Binding-site contacts:
Ligand atom O contacts residue ALA874 of chain 15.X at 3.7 Å.
Ligand atom CD1 contacts residue ARG666 of chain 15.X at 3.9 Å.
Ligand atom CA contacts residue ARG666 of chain 15.X at 3.6 Å.
Ligand atom N contacts residue ARG666 of chain 15.X at 3.4 Å (salt-bridge).
Ligand atom O contacts residue ASN634 of chain 15.X at 3.0 Å (h-bond).
Ligand atom ND2 contacts residue THR49 of chain 15.V at 3.9 Å.
Ligand atom OD2 contacts residue GLY667 of chain 15.X at 3.7 Å.
Ligand atom CB contacts residue PHE913 of chain 15.X at 3.9 Å (hydrophobic).
Ligand atom OD1 contacts residue ARG666 of chain 15.X at 3.7 Å.
Ligand atom C contacts residue ARG666 of chain 15.X at 3.7 Å.
Ligand atom CG2 contacts residue TYR636 of chain 15.X at 3.8 Å (hydrophobic).
Ligand atom CG contacts residue ASN634 of chain 15.X at 3.9 Å.
Ligand atom CB contacts residue GLY42 of chain 15.V at 3.7 Å.
Ligand atom N contacts residue ALA874 of chain 15.X at 3.8 Å.
Ligand atom CB contacts residue ALA874 of chain 15.X at 3.9 Å (hydrophobic).
Ligand atom O contacts residue ASN43 of chain 15.V at 3.6 Å.
Ligand atom N contacts residue ARG46 of chain 15.V at 3.9 Å.
Ligand atom CE1 contacts residue ARG46 of chain 15.V at 3.7 Å.
Ligand atom O contacts residue GLY42 of chain 15.V at 3.5 Å.
Ligand atom CD1 contacts residue SER21 of chain 15.V at 3.4 Å.
Ligand atom CB contacts residue GLU911 of chain 15.X at 3.6 Å.
Ligand atom OG contacts residue PHE45 of chain 15.V at 3.3 Å (h-bond).
Ligand atom OG contacts residue ARG46 of chain 15.V at 3.2 Å.
Ligand atom N contacts residue SER871 of chain 15.X at 3.6 Å.
Ligand atom CB contacts residue ARG666 of chain 15.X at 3.9 Å.
Ligand atom CB contacts residue ASN47 of chain 15.V at 3.7 Å.
Ligand atom OD1 contacts residue ASN634 of chain 15.X at 3.2 Å (h-bond).
Ligand atom O contacts residue ARG46 of chain 15.V at 3.9 Å.
Ligand atom CD1 contacts residue ARG46 of chain 15.V at 3.9 Å.
Ligand atom N contacts residue ARG666 of chain 15.X at 3.4 Å.
Ligand atom OD2 contacts residue GLU911 of chain 15.X at 3.4 Å (salt-bridge).
Ligand atom N contacts residue GLY873 of chain 15.X at 3.8 Å.
Ligand atom CG contacts residue GLY667 of chain 15.X at 3.7 Å.
Ligand atom N contacts residue GLY42 of chain 15.V at 3.5 Å (h-bond).
Ligand atom OD2 contacts residue PRO864 of chain 15.X at 3.6 Å.
Ligand atom C contacts residue ASN634 of chain 15.X at 3.8 Å.
Ligand atom OD1 contacts residue GLY667 of chain 15.X at 3.3 Å (h-bond).
Ligand atom CD2 contacts residue ALA20 of chain 15.V at 3.8 Å (hydrophobic).
Ligand atom CD1 contacts residue ARG33 of chain 15.V at 3.8 Å.
Ligand atom CG contacts residue GLU911 of chain 15.X at 3.5 Å.

Sequence of chain 15.V:
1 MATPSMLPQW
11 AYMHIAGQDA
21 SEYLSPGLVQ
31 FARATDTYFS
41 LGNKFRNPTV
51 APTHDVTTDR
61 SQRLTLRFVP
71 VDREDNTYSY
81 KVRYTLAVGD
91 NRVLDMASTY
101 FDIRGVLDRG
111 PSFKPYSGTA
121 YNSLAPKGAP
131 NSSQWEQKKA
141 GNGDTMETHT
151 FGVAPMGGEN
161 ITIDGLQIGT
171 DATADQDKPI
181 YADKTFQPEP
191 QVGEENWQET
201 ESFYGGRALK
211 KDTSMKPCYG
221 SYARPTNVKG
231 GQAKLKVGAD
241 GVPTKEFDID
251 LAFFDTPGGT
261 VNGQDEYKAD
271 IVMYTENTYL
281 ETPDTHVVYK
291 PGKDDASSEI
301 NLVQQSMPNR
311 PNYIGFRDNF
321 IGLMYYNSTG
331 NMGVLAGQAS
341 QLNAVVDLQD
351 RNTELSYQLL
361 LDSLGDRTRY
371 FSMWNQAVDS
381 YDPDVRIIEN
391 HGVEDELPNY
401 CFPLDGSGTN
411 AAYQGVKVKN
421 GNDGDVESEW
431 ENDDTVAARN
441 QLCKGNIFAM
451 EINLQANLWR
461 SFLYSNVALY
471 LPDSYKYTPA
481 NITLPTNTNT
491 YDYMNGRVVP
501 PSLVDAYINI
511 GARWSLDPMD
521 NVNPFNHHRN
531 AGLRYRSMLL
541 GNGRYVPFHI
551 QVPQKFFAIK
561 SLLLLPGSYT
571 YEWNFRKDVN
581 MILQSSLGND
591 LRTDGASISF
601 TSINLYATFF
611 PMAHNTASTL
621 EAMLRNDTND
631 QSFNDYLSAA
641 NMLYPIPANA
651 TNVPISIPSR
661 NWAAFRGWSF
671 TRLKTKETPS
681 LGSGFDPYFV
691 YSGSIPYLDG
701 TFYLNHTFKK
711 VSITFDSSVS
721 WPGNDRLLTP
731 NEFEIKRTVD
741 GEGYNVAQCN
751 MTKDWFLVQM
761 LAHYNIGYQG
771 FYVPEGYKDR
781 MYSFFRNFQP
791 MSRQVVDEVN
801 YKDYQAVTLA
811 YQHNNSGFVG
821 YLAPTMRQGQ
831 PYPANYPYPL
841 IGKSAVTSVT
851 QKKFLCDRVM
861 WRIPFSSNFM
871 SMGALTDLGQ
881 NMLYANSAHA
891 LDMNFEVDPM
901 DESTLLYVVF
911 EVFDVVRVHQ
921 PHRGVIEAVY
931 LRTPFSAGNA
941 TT

This small molecule binds to this protein.
Small molecule (SMILES): CC[C@H](C)[C@H](NC(=O)[C@@H](N)CC(=O)O)C(=O)N[C@@H](CC(N)=O)C(=O)N[C@@H](Cc1ccccc1)C(=O)N[C@@H](CO)C(=O)N[C@@H](CO)C(=O)N[C@H](C=O)CC(C)C

Sequence of chain 15.X:
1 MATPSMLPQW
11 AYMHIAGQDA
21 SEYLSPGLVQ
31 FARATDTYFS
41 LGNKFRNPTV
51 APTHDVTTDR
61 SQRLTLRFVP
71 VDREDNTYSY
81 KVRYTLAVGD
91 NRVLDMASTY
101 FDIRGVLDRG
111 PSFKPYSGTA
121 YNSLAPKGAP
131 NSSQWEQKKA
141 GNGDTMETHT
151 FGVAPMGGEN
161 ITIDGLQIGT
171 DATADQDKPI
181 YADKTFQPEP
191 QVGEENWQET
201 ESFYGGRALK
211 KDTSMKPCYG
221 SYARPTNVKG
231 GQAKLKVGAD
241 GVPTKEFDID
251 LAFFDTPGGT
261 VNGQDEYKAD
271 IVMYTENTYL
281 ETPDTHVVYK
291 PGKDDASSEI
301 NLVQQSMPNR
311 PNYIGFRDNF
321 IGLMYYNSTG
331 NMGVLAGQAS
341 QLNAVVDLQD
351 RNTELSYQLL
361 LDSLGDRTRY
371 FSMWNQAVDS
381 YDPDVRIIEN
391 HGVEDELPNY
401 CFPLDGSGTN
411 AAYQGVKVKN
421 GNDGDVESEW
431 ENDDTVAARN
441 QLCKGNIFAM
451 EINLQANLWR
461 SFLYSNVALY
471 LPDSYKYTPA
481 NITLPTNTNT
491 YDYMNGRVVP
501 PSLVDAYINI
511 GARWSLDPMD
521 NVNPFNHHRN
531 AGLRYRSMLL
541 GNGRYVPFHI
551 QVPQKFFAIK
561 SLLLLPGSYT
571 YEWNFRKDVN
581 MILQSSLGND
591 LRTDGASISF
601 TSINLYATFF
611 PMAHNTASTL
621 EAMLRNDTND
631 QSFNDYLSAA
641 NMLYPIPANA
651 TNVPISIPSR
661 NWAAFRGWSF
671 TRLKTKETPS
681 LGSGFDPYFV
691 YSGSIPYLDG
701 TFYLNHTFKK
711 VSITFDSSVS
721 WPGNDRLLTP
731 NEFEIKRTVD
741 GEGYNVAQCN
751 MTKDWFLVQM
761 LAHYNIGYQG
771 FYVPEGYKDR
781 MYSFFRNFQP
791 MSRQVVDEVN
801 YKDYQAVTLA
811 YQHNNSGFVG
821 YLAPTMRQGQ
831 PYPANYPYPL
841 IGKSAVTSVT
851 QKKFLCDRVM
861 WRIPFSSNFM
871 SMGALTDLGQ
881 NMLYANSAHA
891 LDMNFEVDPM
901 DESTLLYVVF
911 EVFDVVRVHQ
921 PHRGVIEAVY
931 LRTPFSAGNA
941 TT